This small molecule binds to this protein.
Small molecule (SMILES): CC(=O)N[C@@H]1[C@@H](O)[C@H](O)[C@@H](CO)O[C@H]1O

Sequence of chain 1.G:
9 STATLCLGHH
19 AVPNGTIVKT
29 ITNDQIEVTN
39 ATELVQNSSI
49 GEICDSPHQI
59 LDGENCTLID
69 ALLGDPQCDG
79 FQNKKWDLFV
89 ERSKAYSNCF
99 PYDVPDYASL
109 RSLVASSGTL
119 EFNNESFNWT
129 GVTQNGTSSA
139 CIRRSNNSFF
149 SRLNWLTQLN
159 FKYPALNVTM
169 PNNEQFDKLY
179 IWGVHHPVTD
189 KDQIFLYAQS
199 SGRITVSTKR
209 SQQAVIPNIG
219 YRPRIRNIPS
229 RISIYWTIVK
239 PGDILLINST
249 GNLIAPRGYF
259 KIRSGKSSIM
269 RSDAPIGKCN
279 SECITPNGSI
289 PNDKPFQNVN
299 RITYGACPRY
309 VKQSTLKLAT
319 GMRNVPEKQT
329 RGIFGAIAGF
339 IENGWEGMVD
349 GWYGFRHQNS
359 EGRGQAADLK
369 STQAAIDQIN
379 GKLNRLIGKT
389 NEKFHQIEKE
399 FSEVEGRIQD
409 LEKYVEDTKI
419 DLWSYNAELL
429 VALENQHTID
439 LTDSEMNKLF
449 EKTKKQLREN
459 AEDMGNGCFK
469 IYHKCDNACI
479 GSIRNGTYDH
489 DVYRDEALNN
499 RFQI

Binding-site contacts:
Ligand atom C8 contacts residue LYS326 of chain 1.G at 4.4 Å.
Ligand atom C8 contacts residue PRO21 of chain 1.G at 3.5 Å (hydrophobic).
Ligand atom C5 contacts residue ASN22 of chain 1.G at 3.6 Å.
Ligand atom C4 contacts residue ASN22 of chain 1.G at 4.3 Å.
Ligand atom C2 contacts residue ASN22 of chain 1.G at 2.6 Å.
Ligand atom C8 contacts residue ASN22 of chain 1.G at 3.9 Å.
Ligand atom N2 contacts residue ASN22 of chain 1.G at 2.8 Å (h-bond).
Ligand atom C7 contacts residue ASN22 of chain 1.G at 3.1 Å.
Ligand atom O5 contacts residue ASN22 of chain 1.G at 2.3 Å (h-bond).
Ligand atom C3 contacts residue ASN22 of chain 1.G at 3.9 Å.
Ligand atom C7 contacts residue PRO21 of chain 1.G at 4.1 Å (hydrophobic).
Ligand atom C1 contacts residue ASN22 of chain 1.G at 1.5 Å.
Ligand atom N2 contacts residue PRO21 of chain 1.G at 4.3 Å.
Ligand atom O7 contacts residue ASN22 of chain 1.G at 3.4 Å (h-bond).